Binding-site contacts:
Ligand atom C04 contacts residue TRP26 of chain 1.A at 3.9 Å (hydrophobic).
Ligand atom C07 contacts residue LYS346 of chain 1.B at 3.6 Å.
Ligand atom N01 contacts residue THR22 of chain 1.A at 4.2 Å.
Ligand atom C04 contacts residue LEU23 of chain 1.A at 4.3 Å (hydrophobic).
Ligand atom O08 contacts residue PRO347 of chain 1.B at 4.4 Å.
Ligand atom C03 contacts residue TRP26 of chain 1.A at 4.2 Å (hydrophobic).
Ligand atom O08 contacts residue LYS346 of chain 1.B at 4.3 Å.
Ligand atom O08 contacts residue ARG29 of chain 1.A at 4.1 Å.
Ligand atom N01 contacts residue TRP26 of chain 1.A at 3.9 Å.
Ligand atom C07 contacts residue PRO347 of chain 1.B at 3.5 Å (hydrophobic).
Ligand atom C06 contacts residue TRP26 of chain 1.A at 4.0 Å (hydrophobic).
Ligand atom O08 contacts residue TRP26 of chain 1.A at 3.5 Å.
Ligand atom C06 contacts residue PRO347 of chain 1.B at 4.1 Å (hydrophobic).
Ligand atom C02 contacts residue ARG29 of chain 1.A at 4.1 Å.
Ligand atom C02 contacts residue TRP26 of chain 1.A at 3.9 Å (hydrophobic).
Ligand atom C07 contacts residue TRP26 of chain 1.A at 3.9 Å (hydrophobic).
Ligand atom N01 contacts residue LEU23 of chain 1.A at 3.7 Å.
Ligand atom C05 contacts residue TRP26 of chain 1.A at 4.5 Å (hydrophobic).

Sequence of chain 1.B:
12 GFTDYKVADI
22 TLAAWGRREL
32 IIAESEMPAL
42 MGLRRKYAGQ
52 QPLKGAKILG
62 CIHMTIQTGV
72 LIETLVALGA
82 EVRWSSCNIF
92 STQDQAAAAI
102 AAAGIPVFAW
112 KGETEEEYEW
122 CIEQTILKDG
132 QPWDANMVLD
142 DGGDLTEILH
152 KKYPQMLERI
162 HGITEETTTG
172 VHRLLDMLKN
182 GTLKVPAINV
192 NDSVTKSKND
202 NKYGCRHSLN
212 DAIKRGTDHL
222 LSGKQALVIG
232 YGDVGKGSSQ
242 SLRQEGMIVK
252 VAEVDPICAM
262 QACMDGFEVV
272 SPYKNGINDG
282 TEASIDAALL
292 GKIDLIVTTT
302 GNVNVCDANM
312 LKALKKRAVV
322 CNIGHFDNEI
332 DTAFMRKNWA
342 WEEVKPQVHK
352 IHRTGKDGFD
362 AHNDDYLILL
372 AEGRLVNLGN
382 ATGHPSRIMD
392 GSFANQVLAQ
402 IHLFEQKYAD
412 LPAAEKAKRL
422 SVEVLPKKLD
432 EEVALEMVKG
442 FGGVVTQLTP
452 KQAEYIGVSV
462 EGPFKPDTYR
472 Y

Sequence of chain 1.A:
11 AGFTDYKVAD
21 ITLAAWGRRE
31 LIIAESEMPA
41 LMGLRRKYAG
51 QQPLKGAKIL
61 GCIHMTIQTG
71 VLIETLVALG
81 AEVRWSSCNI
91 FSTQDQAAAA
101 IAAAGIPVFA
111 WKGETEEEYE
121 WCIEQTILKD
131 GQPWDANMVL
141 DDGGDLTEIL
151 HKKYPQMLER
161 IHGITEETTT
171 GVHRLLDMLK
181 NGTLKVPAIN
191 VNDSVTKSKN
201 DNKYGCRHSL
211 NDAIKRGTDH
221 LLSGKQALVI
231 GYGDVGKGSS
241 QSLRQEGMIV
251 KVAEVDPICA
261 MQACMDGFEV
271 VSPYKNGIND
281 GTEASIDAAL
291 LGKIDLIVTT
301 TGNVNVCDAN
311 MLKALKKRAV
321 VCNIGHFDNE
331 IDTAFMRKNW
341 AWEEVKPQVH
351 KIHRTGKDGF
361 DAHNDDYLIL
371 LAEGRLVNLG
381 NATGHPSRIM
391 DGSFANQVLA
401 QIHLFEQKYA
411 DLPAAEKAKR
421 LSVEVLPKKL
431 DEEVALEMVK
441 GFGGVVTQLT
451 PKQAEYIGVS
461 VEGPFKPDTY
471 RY

A small-molecule ligand and the protein it binds are described below.
Small molecule (SMILES): NC[C@H]1CCCCO1